The protein below binds the small molecule below.
Small molecule (SMILES): CC[C@H](NC(=O)c1ccc2c(ccn2S(=O)(=O)c2cccc3ccccc23)c1)c1ccccc1

Sequence of chain 1.A:
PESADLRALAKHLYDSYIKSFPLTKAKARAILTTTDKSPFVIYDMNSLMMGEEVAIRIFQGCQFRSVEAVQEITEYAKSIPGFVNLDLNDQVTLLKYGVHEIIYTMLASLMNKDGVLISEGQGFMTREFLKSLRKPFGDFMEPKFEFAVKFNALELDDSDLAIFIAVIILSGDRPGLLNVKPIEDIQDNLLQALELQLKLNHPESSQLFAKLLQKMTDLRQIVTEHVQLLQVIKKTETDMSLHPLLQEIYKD

Binding-site contacts:
Ligand atom C31 contacts residue CYS81 of chain 1.A at 3.5 Å (hydrophobic).
Ligand atom C32 contacts residue GLY80 of chain 1.A at 3.6 Å.
Ligand atom N10 contacts residue SER85 of chain 1.A at 2.6 Å (h-bond).
Ligand atom C20 contacts residue LEU126 of chain 1.A at 3.5 Å (hydrophobic).
Ligand atom C05 contacts residue HIS245 of chain 1.A at 3.5 Å.
Ligand atom C01 contacts residue LEU249 of chain 1.A at 3.5 Å (hydrophobic).
Ligand atom C02 contacts residue PHE78 of chain 1.A at 3.4 Å (hydrophobic).
Ligand atom C16 contacts residue LEU126 of chain 1.A at 3.6 Å (hydrophobic).
Ligand atom C07 contacts residue SER85 of chain 1.A at 3.1 Å.
Ligand atom O13 contacts residue HIS245 of chain 1.A at 3.1 Å.
Ligand atom O23 contacts residue VAL135 of chain 1.A at 3.2 Å.
Ligand atom C08 contacts residue TYR269 of chain 1.A at 3.1 Å (hydrophobic).
Ligand atom O24 contacts residue VAL135 of chain 1.A at 3.4 Å.
Ligand atom C03 contacts residue PHE78 of chain 1.A at 3.7 Å (hydrophobic).
Ligand atom O23 contacts residue LEU136 of chain 1.A at 3.5 Å (h-bond).
Ligand atom O23 contacts residue LEU126 of chain 1.A at 3.6 Å.
Ligand atom C31 contacts residue GLY80 of chain 1.A at 3.6 Å.
Ligand atom C08 contacts residue TYR123 of chain 1.A at 3.7 Å (hydrophobic).
Ligand atom C15 contacts residue CYS81 of chain 1.A at 3.5 Å (hydrophobic).
Ligand atom C01 contacts residue HIS245 of chain 1.A at 3.5 Å.
Ligand atom O24 contacts residue MET160 of chain 1.A at 3.3 Å.
Ligand atom C21 contacts residue SO41 of chain 1.D at 3.3 Å.
Ligand atom O13 contacts residue TYR123 of chain 1.A at 2.6 Å (h-bond).
Ligand atom C04 contacts residue SER85 of chain 1.A at 3.6 Å.
Ligand atom O23 contacts residue ILE137 of chain 1.A at 3.7 Å.
Ligand atom C14 contacts residue CYS81 of chain 1.A at 3.3 Å (hydrophobic).
Ligand atom C06 contacts residue TYR269 of chain 1.A at 3.3 Å (hydrophobic).
Ligand atom C09 contacts residue ILE122 of chain 1.A at 3.6 Å (hydrophobic).
Ligand atom C14 contacts residue MET160 of chain 1.A at 3.7 Å (hydrophobic).
Ligand atom C08 contacts residue HIS119 of chain 1.A at 3.7 Å.
Ligand atom C06 contacts residue HIS245 of chain 1.A at 3.1 Å.
Ligand atom C34 contacts residue ILE137 of chain 1.A at 3.7 Å (hydrophobic).
Ligand atom N19 contacts residue LEU126 of chain 1.A at 3.6 Å.
Ligand atom C11 contacts residue TYR123 of chain 1.A at 3.6 Å (hydrophobic).
Ligand atom C28 contacts residue ILE77 of chain 1.A at 3.6 Å (hydrophobic).
Ligand atom C18 contacts residue SER85 of chain 1.A at 3.5 Å.
Ligand atom C28 contacts residue CYS81 of chain 1.A at 3.7 Å (hydrophobic).
Ligand atom C09 contacts residue HIS119 of chain 1.A at 3.3 Å.
Ligand atom C15 contacts residue MET160 of chain 1.A at 3.5 Å (hydrophobic).
Ligand atom C12 contacts residue CYS81 of chain 1.A at 3.6 Å (hydrophobic).